Sequence of chain 1.A:
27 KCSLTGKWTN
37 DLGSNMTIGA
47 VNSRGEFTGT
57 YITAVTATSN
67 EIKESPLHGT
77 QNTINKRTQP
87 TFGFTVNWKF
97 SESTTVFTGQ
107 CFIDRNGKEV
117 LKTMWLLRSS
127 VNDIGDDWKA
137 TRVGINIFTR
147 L

Sequence of chain 1.C:
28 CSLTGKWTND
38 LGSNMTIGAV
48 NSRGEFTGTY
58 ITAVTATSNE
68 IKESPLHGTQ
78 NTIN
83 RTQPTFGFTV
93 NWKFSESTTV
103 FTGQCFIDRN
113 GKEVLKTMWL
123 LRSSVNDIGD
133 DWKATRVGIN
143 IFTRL

This small molecule binds to this protein.
Small molecule (SMILES): CC1(C)CC(NC(=O)CCCCC[C@@H]2SC[C@@H]3NC(=O)N[C@@H]32)CC(C)(C)N1O

Binding-site contacts:
Ligand atom C04 contacts residue ARG138 of chain 1.C at 3.9 Å.
Ligand atom C13 contacts residue THR59 of chain 1.C at 3.6 Å.
Ligand atom C26 contacts residue SER97 of chain 1.C at 3.1 Å.
Ligand atom N18 contacts residue ASN142 of chain 1.C at 2.7 Å (h-bond).
Ligand atom C17 contacts residue LEU38 of chain 1.C at 3.9 Å (hydrophobic).
Ligand atom S15 contacts residue THR101 of chain 1.C at 3.6 Å (h-bond).
Ligand atom C11 contacts residue PHE96 of chain 1.C at 3.5 Å (hydrophobic).
Ligand atom C23 contacts residue SER125 of chain 1.C at 3.5 Å.
Ligand atom O08 contacts residue SER97 of chain 1.C at 3.6 Å.
Ligand atom C17 contacts residue TRP121 of chain 1.C at 3.8 Å (hydrophobic).
Ligand atom C10 contacts residue PHE96 of chain 1.C at 3.5 Å (hydrophobic).
Ligand atom O20 contacts residue TYR57 of chain 1.C at 2.8 Å (h-bond).
Ligand atom N18 contacts residue LEU38 of chain 1.C at 3.5 Å.
Ligand atom C19 contacts residue TYR57 of chain 1.C at 3.5 Å (hydrophobic).
Ligand atom O08 contacts residue SER99 of chain 1.C at 2.5 Å (h-bond).
Ligand atom C13 contacts residue TRP94 of chain 1.C at 3.4 Å (hydrophobic).
Ligand atom C17 contacts residue ASN142 of chain 1.C at 3.7 Å.
Ligand atom C19 contacts residue ASN142 of chain 1.C at 3.7 Å.
Ligand atom C19 contacts residue SER40 of chain 1.C at 3.6 Å.
Ligand atom N21 contacts residue THR59 of chain 1.C at 3.3 Å (h-bond).
Ligand atom C19 contacts residue LEU38 of chain 1.C at 3.6 Å (hydrophobic).
Ligand atom C07 contacts residue SER99 of chain 1.C at 3.6 Å.
Ligand atom C14 contacts residue LEU123 of chain 1.C at 3.6 Å (hydrophobic).
Ligand atom C09 contacts residue THR62 of chain 1.C at 3.1 Å.
Ligand atom C05 contacts residue LEU123 of chain 1.C at 3.6 Å (hydrophobic).
Ligand atom C10 contacts residue THR62 of chain 1.C at 3.0 Å.
Ligand atom O08 contacts residue LEU123 of chain 1.C at 3.8 Å.
Ligand atom C01 contacts residue ARG138 of chain 1.C at 3.2 Å.
Ligand atom O20 contacts residue ASN36 of chain 1.C at 3.0 Å (h-bond).
Ligand atom C16 contacts residue TRP121 of chain 1.C at 3.5 Å (hydrophobic).
Ligand atom N21 contacts residue VAL61 of chain 1.C at 3.7 Å.
Ligand atom S15 contacts residue TRP94 of chain 1.C at 3.6 Å.
Ligand atom C11 contacts residue TRP94 of chain 1.C at 3.7 Å (hydrophobic).
Ligand atom C25 contacts residue SER125 of chain 1.C at 3.2 Å.
Ligand atom O20 contacts residue SER40 of chain 1.C at 2.7 Å (h-bond).
Ligand atom C03 contacts residue ALA63 of chain 1.C at 3.1 Å (hydrophobic).
Ligand atom C16 contacts residue PHE103 of chain 1.C at 3.8 Å (hydrophobic).
Ligand atom C12 contacts residue TRP94 of chain 1.C at 3.5 Å (hydrophobic).
Ligand atom C23 contacts residue SER99 of chain 1.C at 3.7 Å.
Ligand atom C09 contacts residue PHE96 of chain 1.C at 3.6 Å (hydrophobic).